Sequence of chain 1.B:
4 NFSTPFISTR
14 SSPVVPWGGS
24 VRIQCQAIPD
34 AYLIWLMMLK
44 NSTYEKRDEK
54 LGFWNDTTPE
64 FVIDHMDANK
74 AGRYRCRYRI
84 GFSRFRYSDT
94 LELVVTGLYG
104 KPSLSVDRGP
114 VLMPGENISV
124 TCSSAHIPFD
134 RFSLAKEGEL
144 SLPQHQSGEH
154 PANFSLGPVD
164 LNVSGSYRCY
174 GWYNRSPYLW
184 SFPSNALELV

The protein below binds the small molecule below.
Small molecule (SMILES): CC(=O)N[C@@H]1[C@@H](O)[C@H](O)[C@@H](CO)O[C@H]1O

Binding-site contacts:
Ligand atom O6 contacts residue PHE56 of chain 1.B at 4.4 Å.
Ligand atom O6 contacts residue GLN207 of chain 1.A at 3.5 Å (h-bond).
Ligand atom C7 contacts residue ASN58 of chain 1.B at 3.7 Å.
Ligand atom C4 contacts residue LYS208 of chain 1.A at 4.3 Å.
Ligand atom N2 contacts residue ASN58 of chain 1.B at 2.8 Å (h-bond).
Ligand atom C6 contacts residue GLN207 of chain 1.A at 3.7 Å.
Ligand atom O7 contacts residue ASN58 of chain 1.B at 4.2 Å.
Ligand atom O4 contacts residue LYS208 of chain 1.A at 3.1 Å.
Ligand atom C5 contacts residue ASN58 of chain 1.B at 3.6 Å.
Ligand atom C3 contacts residue ASN58 of chain 1.B at 3.7 Å.
Ligand atom O5 contacts residue ASN58 of chain 1.B at 2.4 Å (h-bond).
Ligand atom C6 contacts residue LYS208 of chain 1.A at 4.1 Å.
Ligand atom C4 contacts residue ASN58 of chain 1.B at 4.2 Å.
Ligand atom C2 contacts residue ASN58 of chain 1.B at 2.4 Å.
Ligand atom C1 contacts residue ASN58 of chain 1.B at 1.4 Å.

Sequence of chain 1.A:
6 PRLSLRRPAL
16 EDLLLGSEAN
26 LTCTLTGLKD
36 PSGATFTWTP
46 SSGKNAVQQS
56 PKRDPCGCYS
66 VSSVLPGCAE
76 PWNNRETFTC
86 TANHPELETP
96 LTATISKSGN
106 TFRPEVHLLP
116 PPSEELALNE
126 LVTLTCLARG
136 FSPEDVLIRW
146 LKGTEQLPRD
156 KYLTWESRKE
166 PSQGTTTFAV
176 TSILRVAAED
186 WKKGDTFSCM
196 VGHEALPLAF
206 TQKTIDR